Binding-site contacts:
Ligand atom C9 contacts residue LEU99 of chain 4.A at 3.5 Å (hydrophobic).
Ligand atom C5 contacts residue ASP208 of chain 4.A at 3.7 Å.
Ligand atom O4 contacts residue TYR12 of chain 4.A at 4.0 Å.
Ligand atom O4 contacts residue GLY227 of chain 4.A at 4.0 Å.
Ligand atom O2 contacts residue LEU99 of chain 4.A at 3.5 Å (h-bond).
Ligand atom O5 contacts residue TYR100 of chain 4.A at 4.1 Å.
Ligand atom O4 contacts residue ARG228 of chain 4.A at 3.2 Å (salt-bridge).
Ligand atom O4 contacts residue ASP208 of chain 4.A at 2.4 Å (salt-bridge).
Ligand atom C4 contacts residue ARG228 of chain 4.A at 3.7 Å.
Ligand atom N1 contacts residue LEU99 of chain 4.A at 4.0 Å.
Ligand atom O2 contacts residue GLY98 of chain 4.A at 3.7 Å.
Ligand atom C1 contacts residue LEU99 of chain 4.A at 3.7 Å (hydrophobic).
Ligand atom O3 contacts residue ARG228 of chain 4.A at 3.0 Å (salt-bridge).
Ligand atom C11 contacts residue TYR12 of chain 4.A at 3.3 Å (hydrophobic).
Ligand atom C14 contacts residue LEU99 of chain 4.A at 3.5 Å (hydrophobic).
Ligand atom O4 contacts residue ASN14 of chain 4.A at 2.8 Å (h-bond).
Ligand atom C6 contacts residue ALA207 of chain 4.A at 3.5 Å (hydrophobic).
Ligand atom O6 contacts residue ASP208 of chain 4.A at 2.4 Å (salt-bridge).
Ligand atom C6 contacts residue TYR12 of chain 4.A at 4.0 Å (hydrophobic).
Ligand atom C12 contacts residue LEU99 of chain 4.A at 3.5 Å (hydrophobic).
Ligand atom C3 contacts residue ASN14 of chain 4.A at 4.2 Å.
Ligand atom C6 contacts residue LEU99 of chain 4.A at 4.1 Å (hydrophobic).
Ligand atom C10 contacts residue LEU99 of chain 4.A at 3.8 Å (hydrophobic).
Ligand atom C3 contacts residue ARG228 of chain 4.A at 3.9 Å.
Ligand atom O5 contacts residue LEU99 of chain 4.A at 3.1 Å (h-bond).
Ligand atom O6 contacts residue ALA207 of chain 4.A at 3.2 Å.
Ligand atom C13 contacts residue LEU99 of chain 4.A at 3.7 Å (hydrophobic).
Ligand atom O3 contacts residue GLY227 of chain 4.A at 3.8 Å.
Ligand atom C6 contacts residue TYR100 of chain 4.A at 3.9 Å (hydrophobic).
Ligand atom C4 contacts residue ASP208 of chain 4.A at 3.2 Å.
Ligand atom C6 contacts residue ASP208 of chain 4.A at 3.2 Å.
Ligand atom N1 contacts residue TYR100 of chain 4.A at 3.7 Å.
Ligand atom N1 contacts residue TYR12 of chain 4.A at 3.5 Å (h-bond).
Ligand atom C8 contacts residue LEU99 of chain 4.A at 3.6 Å (hydrophobic).
Ligand atom O6 contacts residue LEU99 of chain 4.A at 3.2 Å (h-bond).
Ligand atom C5 contacts residue LEU99 of chain 4.A at 4.1 Å (hydrophobic).
Ligand atom O6 contacts residue GLY98 of chain 4.A at 3.3 Å.
Ligand atom C4 contacts residue ASN14 of chain 4.A at 4.0 Å.
Ligand atom C11 contacts residue TYR100 of chain 4.A at 4.1 Å (hydrophobic).
Ligand atom O6 contacts residue TYR100 of chain 4.A at 3.1 Å (h-bond).

The protein below binds the small molecule below.
Small molecule (SMILES): OC[C@H]1O[C@H](Oc2c[nH]c3ccc(Br)c(Cl)c23)[C@@H](O)[C@@H](O)[C@@H]1O

Sequence of chain 4.A:
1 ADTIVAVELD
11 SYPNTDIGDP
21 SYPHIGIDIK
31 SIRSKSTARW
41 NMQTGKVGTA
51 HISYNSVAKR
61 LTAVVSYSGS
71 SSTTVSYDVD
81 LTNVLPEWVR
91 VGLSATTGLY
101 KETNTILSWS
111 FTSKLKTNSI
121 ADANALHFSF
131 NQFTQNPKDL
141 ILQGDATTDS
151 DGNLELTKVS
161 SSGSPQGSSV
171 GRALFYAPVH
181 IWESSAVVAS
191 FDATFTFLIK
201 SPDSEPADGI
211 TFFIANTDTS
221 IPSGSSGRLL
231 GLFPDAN